A protein and the small-molecule ligand that binds it are described below.
Small molecule (SMILES): CCCCCCCCCCCC[N+](C)(C)CCCS(=O)(=O)O

Binding-site contacts:
Ligand atom S1 contacts residue TRP374 of chain 5.A at 4.0 Å.
Ligand atom S1 contacts residue LYS215 of chain 5.A at 4.1 Å.
Ligand atom O1S contacts residue LYS215 of chain 5.A at 2.7 Å (salt-bridge).
Ligand atom C8 contacts residue C151 of chain 5.D at 3.7 Å.
Ligand atom O1S contacts residue PHE223 of chain 5.A at 4.5 Å.
Ligand atom O2S contacts residue ARG224 of chain 5.A at 4.5 Å.
Ligand atom C3 contacts residue TRP374 of chain 5.A at 4.3 Å (hydrophobic).
Ligand atom C6 contacts residue C151 of chain 5.D at 4.2 Å.
Ligand atom S1 contacts residue ARG224 of chain 5.A at 4.3 Å.
Ligand atom C2 contacts residue TRP374 of chain 5.A at 4.1 Å (hydrophobic).
Ligand atom C7 contacts residue C151 of chain 5.D at 3.4 Å.
Ligand atom C5 contacts residue C151 of chain 5.D at 4.0 Å.
Ligand atom O2S contacts residue GLY222 of chain 5.A at 3.3 Å (h-bond).
Ligand atom C9 contacts residue C151 of chain 5.D at 3.4 Å.
Ligand atom C10 contacts residue C151 of chain 5.D at 3.4 Å.
Ligand atom S1 contacts residue GLY222 of chain 5.A at 3.0 Å (h-bond).
Ligand atom C12 contacts residue C151 of chain 5.D at 3.4 Å.
Ligand atom O3S contacts residue TRP374 of chain 5.A at 3.3 Å.
Ligand atom O1S contacts residue GLY222 of chain 5.A at 2.3 Å (h-bond).
Ligand atom C1 contacts residue TRP374 of chain 5.A at 3.6 Å (hydrophobic).
Ligand atom O1S contacts residue TRP374 of chain 5.A at 4.3 Å.
Ligand atom C13 contacts residue C151 of chain 5.D at 4.5 Å.
Ligand atom C16 contacts residue ASP229 of chain 5.A at 4.3 Å.
Ligand atom C11 contacts residue C151 of chain 5.D at 3.5 Å.
Ligand atom O3S contacts residue ARG224 of chain 5.A at 2.9 Å (salt-bridge).
Ligand atom O3S contacts residue PHE223 of chain 5.A at 3.9 Å.
Ligand atom O3S contacts residue GLY222 of chain 5.A at 2.9 Å (h-bond).

Sequence of chain 5.A:
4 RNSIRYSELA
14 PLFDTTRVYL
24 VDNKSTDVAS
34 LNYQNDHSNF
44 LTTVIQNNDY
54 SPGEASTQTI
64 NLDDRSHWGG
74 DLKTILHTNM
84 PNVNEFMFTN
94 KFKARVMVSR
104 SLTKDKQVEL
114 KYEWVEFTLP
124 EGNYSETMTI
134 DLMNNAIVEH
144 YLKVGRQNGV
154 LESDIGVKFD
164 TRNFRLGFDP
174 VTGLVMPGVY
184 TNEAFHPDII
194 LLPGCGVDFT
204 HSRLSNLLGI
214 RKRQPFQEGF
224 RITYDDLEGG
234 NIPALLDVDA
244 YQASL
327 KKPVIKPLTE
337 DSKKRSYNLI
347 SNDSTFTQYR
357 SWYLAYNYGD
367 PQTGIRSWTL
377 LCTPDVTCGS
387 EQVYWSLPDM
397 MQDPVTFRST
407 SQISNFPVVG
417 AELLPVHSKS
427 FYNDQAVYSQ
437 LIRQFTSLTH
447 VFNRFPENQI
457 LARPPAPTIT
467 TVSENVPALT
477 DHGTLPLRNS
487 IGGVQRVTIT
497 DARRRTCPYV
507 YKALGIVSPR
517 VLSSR